Sequence of chain 17.B:
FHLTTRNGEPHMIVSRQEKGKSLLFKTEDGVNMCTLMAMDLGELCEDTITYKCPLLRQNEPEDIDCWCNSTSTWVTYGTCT

This small molecule binds to this protein.
Small molecule (SMILES): OC[C@H]1O[C@@H](O)[C@@H](O)[C@@H](O)[C@@H]1O

Binding-site contacts:
Ligand atom O2 contacts residue NAG1 of chain 17.N at 3.4 Å (h-bond).
Ligand atom O2 contacts residue BMA1 of chain 17.P at 3.0 Å (h-bond).
Ligand atom O3 contacts residue BMA1 of chain 17.P at 1.1 Å.
Ligand atom C2 contacts residue NAG1 of chain 17.N at 2.9 Å.
Ligand atom O4 contacts residue BMA1 of chain 17.P at 4.0 Å.
Ligand atom O6 contacts residue NAG1 of chain 17.N at 4.5 Å.
Ligand atom C5 contacts residue NAG1 of chain 17.N at 3.8 Å.
Ligand atom C2 contacts residue BMA1 of chain 17.P at 3.2 Å.
Ligand atom C2 contacts residue HIS2 of chain 17.B at 4.5 Å.
Ligand atom C3 contacts residue NAG1 of chain 17.N at 4.1 Å.
Ligand atom O5 contacts residue NAG1 of chain 17.N at 2.5 Å (h-bond).
Ligand atom C3 contacts residue BMA1 of chain 17.P at 2.5 Å.
Ligand atom C4 contacts residue BMA1 of chain 17.P at 3.6 Å.
Ligand atom O2 contacts residue HIS2 of chain 17.B at 3.4 Å (h-bond).
Ligand atom C1 contacts residue NAG1 of chain 17.N at 1.7 Å.